This small molecule binds to this protein.
Small molecule (SMILES): O=CCCCC=C(C=O)CCC=C(C=O)CCC=O

Binding-site contacts:
Ligand atom C12 contacts residue LYS13 of chain 1.A at 2.7 Å.
Ligand atom C8 contacts residue LYS13 of chain 1.A at 3.9 Å.
Ligand atom C6 contacts residue LEU129 of chain 1.A at 4.3 Å (hydrophobic).
Ligand atom C8 contacts residue ARG128 of chain 1.A at 4.5 Å.
Ligand atom C10 contacts residue LYS13 of chain 1.A at 2.5 Å.
Ligand atom C9 contacts residue LYS13 of chain 1.A at 3.5 Å.
Ligand atom C8 contacts residue LEU129 of chain 1.A at 2.9 Å (hydrophobic).
Ligand atom C10 contacts residue LEU129 of chain 1.A at 3.9 Å (hydrophobic).
Ligand atom C6 contacts residue ARG128 of chain 1.A at 3.9 Å.
Ligand atom C14 contacts residue LEU129 of chain 1.A at 3.2 Å (hydrophobic).
Ligand atom C15 contacts residue ARG128 of chain 1.A at 3.5 Å.
Ligand atom C7 contacts residue ARG128 of chain 1.A at 4.4 Å.
Ligand atom C14 contacts residue LYS13 of chain 1.A at 1.2 Å.
Ligand atom C13 contacts residue LYS13 of chain 1.A at 3.8 Å.
Ligand atom O4 contacts residue ARG128 of chain 1.A at 3.4 Å.
Ligand atom C9 contacts residue LEU129 of chain 1.A at 3.4 Å (hydrophobic).
Ligand atom C7 contacts residue LEU129 of chain 1.A at 3.6 Å (hydrophobic).
Ligand atom C11 contacts residue LYS13 of chain 1.A at 3.0 Å.

Sequence of chain 1.A:
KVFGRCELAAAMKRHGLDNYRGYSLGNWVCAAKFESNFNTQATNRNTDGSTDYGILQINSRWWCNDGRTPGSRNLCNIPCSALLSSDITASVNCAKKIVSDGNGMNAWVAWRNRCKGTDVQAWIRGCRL